A protein and the small-molecule ligand that binds it are described below.
Small molecule (SMILES): OCC1CCC(O)CC1

Binding-site contacts:
Ligand atom CAB contacts residue VAL234 of chain 1.D at 4.0 Å (hydrophobic).
Ligand atom OAH contacts residue THR55 of chain 1.D at 3.0 Å (h-bond).
Ligand atom OAH contacts residue HIS113 of chain 1.D at 3.4 Å.
Ligand atom CAG contacts residue HIS113 of chain 1.D at 3.4 Å.
Ligand atom CAG contacts residue PHE254 of chain 1.D at 3.6 Å (hydrophobic).
Ligand atom CAF contacts residue CYS57 of chain 1.D at 3.8 Å (hydrophobic).
Ligand atom CAE contacts residue CYS57 of chain 1.D at 4.0 Å (hydrophobic).
Ligand atom OAH contacts residue CYS57 of chain 1.D at 4.4 Å.
Ligand atom CAC contacts residue HIS113 of chain 1.D at 4.3 Å.
Ligand atom CAD contacts residue VAL46 of chain 1.D at 4.4 Å (hydrophobic).
Ligand atom CAC contacts residue VAL234 of chain 1.D at 3.6 Å (hydrophobic).
Ligand atom CAE contacts residue HIS113 of chain 1.D at 3.7 Å.
Ligand atom CAF contacts residue GLU149 of chain 1.D at 3.5 Å.
Ligand atom CAA contacts residue VAL147 of chain 1.D at 4.1 Å (hydrophobic).
Ligand atom OAI contacts residue LYS200 of chain 1.D at 3.7 Å.
Ligand atom CAG contacts residue VAL46 of chain 1.D at 3.7 Å (hydrophobic).
Ligand atom CAB contacts residue PHE198 of chain 1.D at 3.9 Å (hydrophobic).
Ligand atom OAH contacts residue VAL46 of chain 1.D at 3.5 Å.
Ligand atom CAC contacts residue PHE198 of chain 1.D at 3.9 Å (hydrophobic).
Ligand atom CAC contacts residue PHE254 of chain 1.D at 4.3 Å (hydrophobic).
Ligand atom CAB contacts residue VAL147 of chain 1.D at 3.8 Å (hydrophobic).
Ligand atom OAH contacts residue PHE254 of chain 1.D at 4.1 Å.
Ligand atom OAI contacts residue GLU149 of chain 1.D at 2.4 Å (salt-bridge).
Ligand atom OAH contacts residue GLY56 of chain 1.D at 3.4 Å.
Ligand atom CAE contacts residue VAL46 of chain 1.D at 3.8 Å (hydrophobic).
Ligand atom CAA contacts residue LYS200 of chain 1.D at 3.9 Å.
Ligand atom OAI contacts residue GLY115 of chain 1.D at 4.2 Å.
Ligand atom CAA contacts residue GLU149 of chain 1.D at 3.3 Å.
Ligand atom CAA contacts residue VAL234 of chain 1.D at 4.2 Å (hydrophobic).
Ligand atom CAD contacts residue HIS113 of chain 1.D at 3.2 Å.
Ligand atom CAF contacts residue HIS113 of chain 1.D at 4.3 Å.
Ligand atom CAF contacts residue GLY115 of chain 1.D at 4.1 Å.
Ligand atom CAG contacts residue THR55 of chain 1.D at 3.8 Å.
Ligand atom OAI contacts residue ALA177 of chain 1.D at 4.2 Å.
Ligand atom OAI contacts residue VAL147 of chain 1.D at 3.3 Å.

Sequence of chain 1.D:
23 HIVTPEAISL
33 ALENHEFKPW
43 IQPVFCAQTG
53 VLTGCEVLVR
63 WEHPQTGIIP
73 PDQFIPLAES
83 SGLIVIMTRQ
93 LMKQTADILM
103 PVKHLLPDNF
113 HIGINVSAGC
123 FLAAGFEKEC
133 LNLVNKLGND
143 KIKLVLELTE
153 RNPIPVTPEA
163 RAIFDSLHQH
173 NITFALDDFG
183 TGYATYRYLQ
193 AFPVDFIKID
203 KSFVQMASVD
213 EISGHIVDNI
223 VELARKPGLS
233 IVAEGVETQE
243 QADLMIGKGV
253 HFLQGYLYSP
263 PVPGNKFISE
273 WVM